This small molecule binds to this protein.
Small molecule (SMILES): Cc1cnc(Nc2ccc(C3CCN(C)CC3)c(F)c2)nc1Nc1ccc(Cl)c(NS(=O)(=O)C(C)(C)C)c1

Sequence of chain 1.A:
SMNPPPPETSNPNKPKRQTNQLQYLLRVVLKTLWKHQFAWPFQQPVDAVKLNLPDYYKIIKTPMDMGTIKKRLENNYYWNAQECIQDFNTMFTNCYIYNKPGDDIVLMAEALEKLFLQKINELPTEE

Binding-site contacts:
Ligand atom N04 contacts residue ASN99 of chain 1.A at 3.0 Å (h-bond).
Ligand atom C02 contacts residue VAL46 of chain 1.A at 3.8 Å (hydrophobic).
Ligand atom C35 contacts residue TRP40 of chain 1.A at 3.6 Å (hydrophobic).
Ligand atom C27 contacts residue LEU51 of chain 1.A at 3.8 Å (hydrophobic).
Ligand atom O37 contacts residue ILE105 of chain 1.A at 3.5 Å.
Ligand atom C03 contacts residue ILE105 of chain 1.A at 3.9 Å (hydrophobic).
Ligand atom C35 contacts residue MET108 of chain 1.A at 3.9 Å (hydrophobic).
Ligand atom C01 contacts residue VAL46 of chain 1.A at 3.7 Å (hydrophobic).
Ligand atom C22 contacts residue ILE105 of chain 1.A at 3.6 Å (hydrophobic).
Ligand atom C05 contacts residue ILE105 of chain 1.A at 3.9 Å (hydrophobic).
Ligand atom C27 contacts residue TRP40 of chain 1.A at 3.9 Å (hydrophobic).
Ligand atom N06 contacts residue ASN99 of chain 1.A at 2.9 Å (h-bond).
Ligand atom N21 contacts residue ILE105 of chain 1.A at 3.9 Å.
Ligand atom C34 contacts residue ASP104 of chain 1.A at 3.5 Å.
Ligand atom C35 contacts residue PRO41 of chain 1.A at 3.7 Å (hydrophobic).
Ligand atom C18 contacts residue LEU53 of chain 1.A at 3.9 Å (hydrophobic).
Ligand atom CL28 contacts residue TRP40 of chain 1.A at 3.8 Å.
Ligand atom C20 contacts residue LEU53 of chain 1.A at 3.6 Å (hydrophobic).
Ligand atom C02 contacts residue ILE105 of chain 1.A at 3.8 Å (hydrophobic).
Ligand atom C08 contacts residue ASN99 of chain 1.A at 3.4 Å.
Ligand atom C26 contacts residue TRP40 of chain 1.A at 3.8 Å (hydrophobic).
Ligand atom C25 contacts residue LEU51 of chain 1.A at 3.8 Å (hydrophobic).
Ligand atom N04 contacts residue ILE105 of chain 1.A at 3.9 Å.
Ligand atom C07 contacts residue ASN99 of chain 1.A at 3.6 Å.
Ligand atom C24 contacts residue LEU51 of chain 1.A at 3.8 Å (hydrophobic).
Ligand atom C10 contacts residue LEU53 of chain 1.A at 4.0 Å (hydrophobic).
Ligand atom C17 contacts residue LEU53 of chain 1.A at 3.7 Å (hydrophobic).
Ligand atom N06 contacts residue TYR98 of chain 1.A at 3.9 Å.
Ligand atom C33 contacts residue TRP40 of chain 1.A at 3.9 Å (hydrophobic).
Ligand atom C03 contacts residue ASN99 of chain 1.A at 3.7 Å.
Ligand atom C25 contacts residue PRO41 of chain 1.A at 3.7 Å (hydrophobic).
Ligand atom N23 contacts residue PRO41 of chain 1.A at 3.4 Å (h-bond).
Ligand atom C01 contacts residue PRO41 of chain 1.A at 3.5 Å (hydrophobic).
Ligand atom CL28 contacts residue LEU51 of chain 1.A at 3.8 Å.
Ligand atom C01 contacts residue PHE42 of chain 1.A at 3.7 Å (hydrophobic).
Ligand atom N23 contacts residue ILE105 of chain 1.A at 3.8 Å.
Ligand atom C07 contacts residue LEU53 of chain 1.A at 3.9 Å (hydrophobic).
Ligand atom C05 contacts residue ASN99 of chain 1.A at 3.8 Å.
Ligand atom C24 contacts residue PRO41 of chain 1.A at 3.7 Å (hydrophobic).
Ligand atom F19 contacts residue LEU51 of chain 1.A at 3.7 Å.